Sequence of chain 1.C:
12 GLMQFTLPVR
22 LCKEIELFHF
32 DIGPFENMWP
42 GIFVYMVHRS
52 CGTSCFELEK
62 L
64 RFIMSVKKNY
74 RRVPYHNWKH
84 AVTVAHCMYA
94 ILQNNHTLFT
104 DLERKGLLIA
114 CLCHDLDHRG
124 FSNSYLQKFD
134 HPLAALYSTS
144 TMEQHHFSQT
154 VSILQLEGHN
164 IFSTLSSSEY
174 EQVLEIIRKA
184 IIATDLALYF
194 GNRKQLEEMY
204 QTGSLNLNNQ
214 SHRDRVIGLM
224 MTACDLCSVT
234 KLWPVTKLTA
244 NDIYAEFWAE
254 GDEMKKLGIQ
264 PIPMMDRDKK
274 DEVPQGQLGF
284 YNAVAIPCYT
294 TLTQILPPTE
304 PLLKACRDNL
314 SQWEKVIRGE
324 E

Binding-site contacts:
Ligand atom C16 contacts residue LEU229 of chain 1.C at 4.1 Å (hydrophobic).
Ligand atom C14 contacts residue MET267 of chain 1.C at 4.0 Å (hydrophobic).
Ligand atom C16 contacts residue SER231 of chain 1.C at 2.9 Å.
Ligand atom C9 contacts residue PHE283 of chain 1.C at 3.5 Å (hydrophobic).
Ligand atom C6 contacts residue PHE283 of chain 1.C at 3.7 Å (hydrophobic).
Ligand atom C13 contacts residue LEU189 of chain 1.C at 3.5 Å (hydrophobic).
Ligand atom C12 contacts residue ILE246 of chain 1.C at 3.4 Å (hydrophobic).
Ligand atom C11 contacts residue SER231 of chain 1.C at 4.2 Å.
Ligand atom C16 contacts residue VAL232 of chain 1.C at 3.8 Å (hydrophobic).
Ligand atom C10 contacts residue PHE283 of chain 1.C at 3.8 Å (hydrophobic).
Ligand atom C15 contacts residue SER231 of chain 1.C at 3.0 Å.
Ligand atom C11 contacts residue ILE246 of chain 1.C at 3.7 Å (hydrophobic).
Ligand atom N5 contacts residue PHE250 of chain 1.C at 3.6 Å.
Ligand atom N3 contacts residue PHE283 of chain 1.C at 3.7 Å.
Ligand atom C4 contacts residue GLN280 of chain 1.C at 4.0 Å.
Ligand atom C12 contacts residue GLN280 of chain 1.C at 3.8 Å.
Ligand atom C8 contacts residue LEU189 of chain 1.C at 3.8 Å (hydrophobic).
Ligand atom C16 contacts residue ILE246 of chain 1.C at 3.2 Å (hydrophobic).
Ligand atom C9 contacts residue MET267 of chain 1.C at 3.8 Å (hydrophobic).
Ligand atom C10 contacts residue PHE250 of chain 1.C at 3.7 Å (hydrophobic).
Ligand atom C16 contacts residue TYR78 of chain 1.C at 4.1 Å (hydrophobic).
Ligand atom C7 contacts residue GLN280 of chain 1.C at 4.0 Å.
Ligand atom C12 contacts residue PHE283 of chain 1.C at 4.1 Å (hydrophobic).
Ligand atom C7 contacts residue ILE246 of chain 1.C at 3.8 Å (hydrophobic).
Ligand atom C6 contacts residue ILE246 of chain 1.C at 3.9 Å (hydrophobic).
Ligand atom N2 contacts residue PHE283 of chain 1.C at 3.6 Å.
Ligand atom C10 contacts residue GLN280 of chain 1.C at 4.0 Å.
Ligand atom C7 contacts residue PHE283 of chain 1.C at 3.6 Å (hydrophobic).
Ligand atom C15 contacts residue VAL232 of chain 1.C at 3.3 Å (hydrophobic).
Ligand atom C15 contacts residue ILE246 of chain 1.C at 3.1 Å (hydrophobic).
Ligand atom C4 contacts residue PHE283 of chain 1.C at 3.8 Å (hydrophobic).
Ligand atom N5 contacts residue PHE283 of chain 1.C at 3.8 Å.
Ligand atom C10 contacts residue MET267 of chain 1.C at 3.6 Å (hydrophobic).
Ligand atom C12 contacts residue VAL232 of chain 1.C at 3.8 Å (hydrophobic).
Ligand atom C4 contacts residue PHE250 of chain 1.C at 4.0 Å (hydrophobic).
Ligand atom C1 contacts residue PHE283 of chain 1.C at 3.7 Å (hydrophobic).
Ligand atom N3 contacts residue GLN280 of chain 1.C at 3.1 Å (h-bond).
Ligand atom C1 contacts residue PHE250 of chain 1.C at 3.8 Å (hydrophobic).
Ligand atom C8 contacts residue PHE283 of chain 1.C at 4.1 Å (hydrophobic).
Ligand atom C11 contacts residue LEU229 of chain 1.C at 4.0 Å (hydrophobic).

A small-molecule ligand and the protein it binds are described below.
Small molecule (SMILES): Cc1nc2ccccc2nc1N1CCCC1